Sequence of chain 1.B:
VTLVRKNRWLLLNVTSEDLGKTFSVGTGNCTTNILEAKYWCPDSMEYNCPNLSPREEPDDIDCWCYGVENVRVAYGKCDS

A small-molecule ligand and the protein it binds are described below.
Small molecule (SMILES): CC(=O)N[C@H]1[C@H](O[C@H]2[C@H](O)[C@@H](NC(C)=O)CO[C@@H]2CO[C@H]2O[C@@H](C)[C@@H](O)[C@@H](O)[C@@H]2O)O[C@H](CO)[C@@H](O[C@@H]2O[C@H](CO[C@H]3O[C@H](CO)[C@@H](O)[C@H](O)[C@@H]3O)[C@@H](O)[C@H](O[C@H]3O[C@H](CO)[C@@H](O)[C@H](O)[C@@H]3O)[C@@H]2O)[C@@H]1O

Binding-site contacts:
Ligand atom C1 contacts residue ARG55 of chain 1.B at 4.0 Å.
Ligand atom C8 contacts residue ARG55 of chain 1.B at 3.8 Å.
Ligand atom O5 contacts residue ARG55 of chain 1.B at 3.7 Å.
Ligand atom N2 contacts residue ASN29 of chain 1.B at 2.9 Å (h-bond).
Ligand atom C3 contacts residue PRO54 of chain 1.B at 4.1 Å (hydrophobic).
Ligand atom C1 contacts residue TYR66 of chain 1.B at 4.0 Å (hydrophobic).
Ligand atom C6 contacts residue ARG55 of chain 1.B at 3.8 Å.
Ligand atom O5 contacts residue ASN29 of chain 1.B at 2.4 Å (h-bond).
Ligand atom C4 contacts residue ARG55 of chain 1.B at 4.1 Å.
Ligand atom C6 contacts residue TYR66 of chain 1.B at 3.6 Å (hydrophobic).
Ligand atom C7 contacts residue ASN29 of chain 1.B at 3.5 Å.
Ligand atom O5 contacts residue TYR66 of chain 1.B at 3.6 Å.
Ligand atom C8 contacts residue THR22 of chain 1.B at 3.6 Å.
Ligand atom C3 contacts residue ASN29 of chain 1.B at 3.8 Å.
Ligand atom C1 contacts residue PRO54 of chain 1.B at 4.0 Å (hydrophobic).
Ligand atom C2 contacts residue PRO54 of chain 1.B at 3.8 Å (hydrophobic).
Ligand atom C3 contacts residue ARG55 of chain 1.B at 3.8 Å.
Ligand atom N2 contacts residue PRO54 of chain 1.B at 3.0 Å (h-bond).
Ligand atom C8 contacts residue PRO54 of chain 1.B at 3.6 Å (hydrophobic).
Ligand atom C1 contacts residue PRO54 of chain 1.B at 4.0 Å (hydrophobic).
Ligand atom C2 contacts residue ASN29 of chain 1.B at 2.5 Å.
Ligand atom O2 contacts residue ARG55 of chain 1.B at 3.1 Å (salt-bridge).
Ligand atom O5 contacts residue PRO54 of chain 1.B at 4.1 Å.
Ligand atom O5 contacts residue ARG55 of chain 1.B at 3.0 Å (salt-bridge).
Ligand atom C7 contacts residue PRO54 of chain 1.B at 3.7 Å (hydrophobic).
Ligand atom C8 contacts residue GLU56 of chain 1.B at 4.0 Å.
Ligand atom C1 contacts residue ASN29 of chain 1.B at 1.4 Å.
Ligand atom O2 contacts residue PRO54 of chain 1.B at 3.9 Å.
Ligand atom O3 contacts residue ARG55 of chain 1.B at 2.9 Å (salt-bridge).
Ligand atom C2 contacts residue ARG55 of chain 1.B at 4.1 Å.
Ligand atom C5 contacts residue TYR66 of chain 1.B at 3.5 Å (hydrophobic).
Ligand atom C8 contacts residue GLU57 of chain 1.B at 4.0 Å.
Ligand atom O4 contacts residue ARG55 of chain 1.B at 4.1 Å.
Ligand atom O6 contacts residue ARG55 of chain 1.B at 3.0 Å (salt-bridge).
Ligand atom C6 contacts residue PRO54 of chain 1.B at 4.0 Å (hydrophobic).
Ligand atom C6 contacts residue ARG55 of chain 1.B at 3.3 Å.
Ligand atom C5 contacts residue ARG55 of chain 1.B at 3.8 Å.
Ligand atom C5 contacts residue ASN29 of chain 1.B at 3.7 Å.
Ligand atom O7 contacts residue ASN29 of chain 1.B at 3.8 Å.
Ligand atom C8 contacts residue TYR66 of chain 1.B at 3.4 Å (hydrophobic).